This protein binds this small molecule.
Small molecule (SMILES): CC(=O)N[C@H]1[C@H](O[C@H]2[C@H](O)[C@@H](NC(C)=O)CO[C@@H]2CO)O[C@H](CO)[C@@H](O)[C@@H]1O

Binding-site contacts:
Ligand atom C8 contacts residue LEU919 of chain 1.B at 4.0 Å (hydrophobic).
Ligand atom O5 contacts residue ASN714 of chain 1.B at 2.4 Å (h-bond).
Ligand atom O4 contacts residue LEU919 of chain 1.B at 4.1 Å.
Ligand atom C1 contacts residue ASN714 of chain 1.B at 1.4 Å.
Ligand atom C8 contacts residue THR713 of chain 1.B at 4.5 Å.
Ligand atom N2 contacts residue ASN714 of chain 1.B at 2.9 Å (h-bond).
Ligand atom O7 contacts residue ASN714 of chain 1.B at 4.4 Å.
Ligand atom O6 contacts residue GLN923 of chain 1.B at 4.4 Å.
Ligand atom N2 contacts residue LEU919 of chain 1.B at 4.4 Å.
Ligand atom C4 contacts residue ASN714 of chain 1.B at 4.2 Å.
Ligand atom C3 contacts residue ASN714 of chain 1.B at 3.8 Å.
Ligand atom C7 contacts residue ASN714 of chain 1.B at 3.9 Å.
Ligand atom C1 contacts residue GLN1068 of chain 1.B at 4.5 Å.
Ligand atom C5 contacts residue ASN714 of chain 1.B at 3.7 Å.
Ligand atom C7 contacts residue LEU919 of chain 1.B at 3.7 Å (hydrophobic).
Ligand atom O5 contacts residue GLN1068 of chain 1.B at 4.4 Å.
Ligand atom C2 contacts residue ASN714 of chain 1.B at 2.5 Å.
Ligand atom O7 contacts residue LEU919 of chain 1.B at 3.4 Å.

Sequence of chain 1.B:
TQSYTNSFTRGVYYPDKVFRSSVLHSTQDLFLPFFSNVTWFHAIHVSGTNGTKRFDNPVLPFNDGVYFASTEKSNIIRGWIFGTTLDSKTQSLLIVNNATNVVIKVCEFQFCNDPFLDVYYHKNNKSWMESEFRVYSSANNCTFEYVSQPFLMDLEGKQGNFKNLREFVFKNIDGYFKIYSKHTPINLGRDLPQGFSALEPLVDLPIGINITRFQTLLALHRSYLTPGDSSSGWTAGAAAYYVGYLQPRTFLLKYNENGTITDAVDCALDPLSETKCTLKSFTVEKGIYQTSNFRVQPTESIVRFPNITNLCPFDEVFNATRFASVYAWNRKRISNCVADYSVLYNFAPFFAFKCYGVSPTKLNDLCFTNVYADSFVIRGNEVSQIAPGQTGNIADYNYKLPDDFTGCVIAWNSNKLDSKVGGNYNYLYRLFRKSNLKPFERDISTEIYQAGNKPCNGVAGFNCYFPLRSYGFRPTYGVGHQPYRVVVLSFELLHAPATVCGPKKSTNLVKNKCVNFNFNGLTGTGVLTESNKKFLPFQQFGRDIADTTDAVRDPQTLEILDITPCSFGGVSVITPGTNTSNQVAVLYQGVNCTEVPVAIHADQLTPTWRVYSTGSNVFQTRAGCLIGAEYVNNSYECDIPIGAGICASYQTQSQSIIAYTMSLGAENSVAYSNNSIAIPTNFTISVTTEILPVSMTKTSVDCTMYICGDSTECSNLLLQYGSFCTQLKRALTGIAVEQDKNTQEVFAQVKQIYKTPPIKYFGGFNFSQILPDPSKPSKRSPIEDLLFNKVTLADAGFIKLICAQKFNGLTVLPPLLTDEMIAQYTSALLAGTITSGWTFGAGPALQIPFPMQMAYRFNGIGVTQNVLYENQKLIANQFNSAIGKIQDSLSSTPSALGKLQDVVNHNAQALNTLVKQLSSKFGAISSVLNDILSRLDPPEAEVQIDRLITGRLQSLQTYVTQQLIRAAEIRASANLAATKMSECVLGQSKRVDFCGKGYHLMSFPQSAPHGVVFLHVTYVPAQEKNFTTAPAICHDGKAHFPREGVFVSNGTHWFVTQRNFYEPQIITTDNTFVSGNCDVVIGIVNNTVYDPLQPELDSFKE